Binding-site contacts:
Ligand atom C1B contacts residue SER851 of chain 1.D at 4.1 Å.
Ligand atom C1B contacts residue PHE737 of chain 1.D at 4.4 Å (hydrophobic).
Ligand atom C3B contacts residue PHE740 of chain 1.D at 4.4 Å (hydrophobic).
Ligand atom O13 contacts residue ASN694 of chain 1.D at 3.9 Å.
Ligand atom C2B contacts residue SER851 of chain 1.D at 3.9 Å.
Ligand atom C5A contacts residue TRP684 of chain 1.D at 4.3 Å (hydrophobic).
Ligand atom O52 contacts residue ARG690 of chain 1.D at 4.4 Å.
Ligand atom C1C contacts residue ASN694 of chain 1.D at 3.6 Å.
Ligand atom C3A contacts residue LEU854 of chain 1.D at 3.8 Å (hydrophobic).
Ligand atom C6A contacts residue PHE740 of chain 1.D at 4.4 Å (hydrophobic).
Ligand atom C4A contacts residue LEU854 of chain 1.D at 3.7 Å (hydrophobic).
Ligand atom C6A contacts residue TYR1006 of chain 1.D at 4.0 Å (hydrophobic).
Ligand atom C5B contacts residue SER741 of chain 1.D at 4.3 Å.
Ligand atom O1B contacts residue PHE737 of chain 1.D at 4.1 Å.
Ligand atom O53 contacts residue LYS607 of chain 1.C at 4.3 Å.
Ligand atom C3C contacts residue PHE737 of chain 1.D at 3.9 Å (hydrophobic).
Ligand atom O1A contacts residue ARG999 of chain 1.D at 4.1 Å.
Ligand atom C6A contacts residue LEU854 of chain 1.D at 4.4 Å (hydrophobic).
Ligand atom O6 contacts residue ARG999 of chain 1.D at 4.2 Å.
Ligand atom C5A contacts residue LEU854 of chain 1.D at 3.7 Å (hydrophobic).
Ligand atom O51 contacts residue ARG999 of chain 1.D at 3.7 Å.
Ligand atom O1B contacts residue SER851 of chain 1.D at 4.4 Å.
Ligand atom C2A contacts residue LEU854 of chain 1.D at 4.3 Å (hydrophobic).
Ligand atom C8B contacts residue ILE745 of chain 1.D at 4.3 Å (hydrophobic).
Ligand atom O1B contacts residue PHE740 of chain 1.D at 3.8 Å.
Ligand atom C7B contacts residue ILE698 of chain 1.D at 4.4 Å (hydrophobic).

A protein and the small-molecule ligand that binds it are described below.
Small molecule (SMILES): CCCCCCCC(=O)OC[C@H](COP(=O)(O)O[C@@H]1[C@H](O)[C@H](O)[C@@H](OP(=O)(O)O)[C@H](OP(=O)(O)O)[C@H]1O)OC(=O)CCCCCCC

Sequence of chain 1.D:
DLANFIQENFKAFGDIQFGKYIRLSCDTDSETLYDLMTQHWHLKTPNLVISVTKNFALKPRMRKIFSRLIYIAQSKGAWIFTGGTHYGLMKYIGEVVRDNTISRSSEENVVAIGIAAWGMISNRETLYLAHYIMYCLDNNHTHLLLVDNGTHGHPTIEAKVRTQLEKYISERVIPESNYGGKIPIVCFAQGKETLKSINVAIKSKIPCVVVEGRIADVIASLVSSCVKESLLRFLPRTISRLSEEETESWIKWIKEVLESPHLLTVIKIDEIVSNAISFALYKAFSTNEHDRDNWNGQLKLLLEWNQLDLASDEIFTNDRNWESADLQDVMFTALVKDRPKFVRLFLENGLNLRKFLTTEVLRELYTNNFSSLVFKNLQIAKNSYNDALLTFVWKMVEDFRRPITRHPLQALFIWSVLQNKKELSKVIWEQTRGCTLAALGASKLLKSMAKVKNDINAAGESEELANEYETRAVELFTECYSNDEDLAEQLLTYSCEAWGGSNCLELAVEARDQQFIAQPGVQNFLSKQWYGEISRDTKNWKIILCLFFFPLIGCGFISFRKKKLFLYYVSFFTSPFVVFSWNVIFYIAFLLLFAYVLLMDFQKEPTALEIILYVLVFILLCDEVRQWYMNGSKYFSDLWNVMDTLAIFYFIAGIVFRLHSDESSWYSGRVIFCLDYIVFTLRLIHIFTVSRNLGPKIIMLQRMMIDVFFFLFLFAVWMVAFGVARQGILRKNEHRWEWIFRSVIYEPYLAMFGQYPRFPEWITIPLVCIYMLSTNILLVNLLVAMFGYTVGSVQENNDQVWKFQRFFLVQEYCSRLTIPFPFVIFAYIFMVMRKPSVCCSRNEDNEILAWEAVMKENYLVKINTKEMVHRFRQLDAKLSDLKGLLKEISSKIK

Sequence of chain 1.C:
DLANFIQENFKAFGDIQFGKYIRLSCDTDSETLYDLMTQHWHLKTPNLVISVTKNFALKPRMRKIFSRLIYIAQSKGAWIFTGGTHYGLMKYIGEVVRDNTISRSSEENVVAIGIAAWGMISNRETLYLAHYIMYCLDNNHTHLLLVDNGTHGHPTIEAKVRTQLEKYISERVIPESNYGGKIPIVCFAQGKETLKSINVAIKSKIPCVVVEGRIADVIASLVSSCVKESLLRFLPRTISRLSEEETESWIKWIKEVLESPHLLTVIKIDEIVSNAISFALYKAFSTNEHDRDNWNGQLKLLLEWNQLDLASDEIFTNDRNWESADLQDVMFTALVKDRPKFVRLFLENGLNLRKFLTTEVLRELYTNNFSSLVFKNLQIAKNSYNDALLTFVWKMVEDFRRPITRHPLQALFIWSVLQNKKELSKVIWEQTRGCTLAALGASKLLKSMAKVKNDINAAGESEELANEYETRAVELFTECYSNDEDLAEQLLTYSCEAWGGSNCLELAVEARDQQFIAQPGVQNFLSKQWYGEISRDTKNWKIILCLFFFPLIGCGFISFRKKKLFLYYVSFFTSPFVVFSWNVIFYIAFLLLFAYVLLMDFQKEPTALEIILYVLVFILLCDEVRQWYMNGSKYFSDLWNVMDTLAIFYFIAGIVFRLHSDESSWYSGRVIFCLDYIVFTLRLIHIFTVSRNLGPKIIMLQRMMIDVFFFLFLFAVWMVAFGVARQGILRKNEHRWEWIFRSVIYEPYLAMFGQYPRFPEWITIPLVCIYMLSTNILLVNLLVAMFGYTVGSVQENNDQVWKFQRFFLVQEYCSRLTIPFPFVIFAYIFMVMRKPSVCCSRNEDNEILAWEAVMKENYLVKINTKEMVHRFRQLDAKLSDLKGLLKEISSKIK